This protein binds this small molecule.
Small molecule (SMILES): CC(=O)N[C@@H]1[C@@H](O)[C@H](O)[C@@H](CO)O[C@H]1O

Sequence of chain 1.C:
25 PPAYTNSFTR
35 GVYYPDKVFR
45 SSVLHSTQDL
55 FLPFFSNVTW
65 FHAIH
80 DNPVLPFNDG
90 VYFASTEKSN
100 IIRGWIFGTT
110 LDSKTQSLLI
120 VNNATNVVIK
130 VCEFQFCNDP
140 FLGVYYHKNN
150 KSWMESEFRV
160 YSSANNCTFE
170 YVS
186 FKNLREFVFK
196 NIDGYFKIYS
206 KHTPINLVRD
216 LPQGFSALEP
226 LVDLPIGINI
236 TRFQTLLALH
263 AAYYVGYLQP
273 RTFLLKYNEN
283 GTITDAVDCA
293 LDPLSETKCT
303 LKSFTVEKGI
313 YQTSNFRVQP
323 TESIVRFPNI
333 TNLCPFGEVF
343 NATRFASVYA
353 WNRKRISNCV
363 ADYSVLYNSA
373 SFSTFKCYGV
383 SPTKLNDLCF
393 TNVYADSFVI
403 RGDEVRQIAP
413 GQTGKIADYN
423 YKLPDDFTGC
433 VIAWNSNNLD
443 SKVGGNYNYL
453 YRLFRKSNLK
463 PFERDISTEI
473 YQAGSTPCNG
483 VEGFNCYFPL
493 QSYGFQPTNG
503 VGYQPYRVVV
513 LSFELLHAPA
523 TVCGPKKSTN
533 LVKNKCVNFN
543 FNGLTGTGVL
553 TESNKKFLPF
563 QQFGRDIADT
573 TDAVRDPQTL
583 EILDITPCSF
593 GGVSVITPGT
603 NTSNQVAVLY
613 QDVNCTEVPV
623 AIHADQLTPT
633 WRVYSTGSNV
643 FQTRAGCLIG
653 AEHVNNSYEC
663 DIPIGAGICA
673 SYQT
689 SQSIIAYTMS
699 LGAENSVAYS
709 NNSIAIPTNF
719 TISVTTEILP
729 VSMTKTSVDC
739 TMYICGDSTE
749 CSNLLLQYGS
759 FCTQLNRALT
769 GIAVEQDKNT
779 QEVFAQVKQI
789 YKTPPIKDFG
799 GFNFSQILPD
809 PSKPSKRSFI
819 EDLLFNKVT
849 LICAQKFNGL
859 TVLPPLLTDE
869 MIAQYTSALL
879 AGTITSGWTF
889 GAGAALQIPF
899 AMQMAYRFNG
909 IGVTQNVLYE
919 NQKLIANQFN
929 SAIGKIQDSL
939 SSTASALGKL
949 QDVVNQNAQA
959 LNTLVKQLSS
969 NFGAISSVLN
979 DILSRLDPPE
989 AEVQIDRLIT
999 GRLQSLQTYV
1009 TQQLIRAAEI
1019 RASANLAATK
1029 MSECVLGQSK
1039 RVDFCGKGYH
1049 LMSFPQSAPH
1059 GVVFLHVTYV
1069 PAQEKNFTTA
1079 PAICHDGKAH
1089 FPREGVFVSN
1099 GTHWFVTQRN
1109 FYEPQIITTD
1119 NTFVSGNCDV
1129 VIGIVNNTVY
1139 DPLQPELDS

Binding-site contacts:
Ligand atom C5 contacts residue THR236 of chain 1.C at 3.7 Å.
Ligand atom O5 contacts residue THR236 of chain 1.C at 3.8 Å.
Ligand atom O5 contacts residue ASN234 of chain 1.C at 2.4 Å (h-bond).
Ligand atom C3 contacts residue ASN234 of chain 1.C at 3.8 Å.
Ligand atom O5 contacts residue THR108 of chain 1.C at 4.0 Å.
Ligand atom C4 contacts residue ASN234 of chain 1.C at 4.2 Å.
Ligand atom N2 contacts residue ASN234 of chain 1.C at 2.9 Å (h-bond).
Ligand atom C6 contacts residue THR108 of chain 1.C at 3.9 Å.
Ligand atom C6 contacts residue THR236 of chain 1.C at 4.0 Å.
Ligand atom C5 contacts residue ASN234 of chain 1.C at 3.7 Å.
Ligand atom C2 contacts residue ASN234 of chain 1.C at 2.5 Å.
Ligand atom C1 contacts residue ASN234 of chain 1.C at 1.4 Å.
Ligand atom C7 contacts residue ASN234 of chain 1.C at 3.3 Å.
Ligand atom O7 contacts residue ASN234 of chain 1.C at 4.2 Å.
Ligand atom C1 contacts residue THR236 of chain 1.C at 4.1 Å.
Ligand atom C8 contacts residue ASN234 of chain 1.C at 3.3 Å.